Sequence of chain 1.A:
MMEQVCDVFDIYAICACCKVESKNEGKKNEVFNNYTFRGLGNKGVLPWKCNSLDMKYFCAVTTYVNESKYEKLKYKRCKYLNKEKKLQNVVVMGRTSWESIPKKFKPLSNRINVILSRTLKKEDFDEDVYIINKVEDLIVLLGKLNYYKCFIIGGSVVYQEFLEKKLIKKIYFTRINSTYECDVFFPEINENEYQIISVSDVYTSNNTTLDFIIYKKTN

The small molecule below binds the protein below.
Small molecule (SMILES): [H]/N=C(\N/C(N)=N/[H])Nc1cc(C(F)(F)F)ccc1Cl

Binding-site contacts:
Ligand atom N16 contacts residue ASP54 of chain 1.A at 3.2 Å (salt-bridge).
Ligand atom C4 contacts residue PHE58 of chain 1.A at 4.1 Å (hydrophobic).
Ligand atom CL7 contacts residue ILE164 of chain 1.A at 2.7 Å.
Ligand atom C5 contacts residue PHE58 of chain 1.A at 4.1 Å (hydrophobic).
Ligand atom C13 contacts residue ILE14 of chain 1.A at 4.1 Å (hydrophobic).
Ligand atom CL7 contacts residue NDP1 of chain 1.F at 3.4 Å.
Ligand atom N12 contacts residue NDP1 of chain 1.F at 3.9 Å.
Ligand atom N18 contacts residue ALA16 of chain 1.A at 3.9 Å.
Ligand atom C8 contacts residue MET55 of chain 1.A at 3.9 Å (hydrophobic).
Ligand atom N16 contacts residue ILE14 of chain 1.A at 4.1 Å.
Ligand atom N14 contacts residue NDP1 of chain 1.F at 3.2 Å (h-bond).
Ligand atom N14 contacts residue CYS15 of chain 1.A at 3.7 Å.
Ligand atom C15 contacts residue NDP1 of chain 1.F at 4.0 Å.
Ligand atom C2 contacts residue ILE112 of chain 1.A at 3.4 Å (hydrophobic).
Ligand atom C13 contacts residue NDP1 of chain 1.F at 3.4 Å.
Ligand atom C4 contacts residue NDP1 of chain 1.F at 4.2 Å.
Ligand atom N17 contacts residue NDP1 of chain 1.F at 3.7 Å.
Ligand atom F11 contacts residue ILE112 of chain 1.A at 3.8 Å.
Ligand atom C15 contacts residue ASP54 of chain 1.A at 3.5 Å.
Ligand atom F9 contacts residue MET55 of chain 1.A at 2.7 Å.
Ligand atom C15 contacts residue PHE58 of chain 1.A at 3.8 Å (hydrophobic).
Ligand atom F10 contacts residue MET55 of chain 1.A at 4.0 Å.
Ligand atom N14 contacts residue ILE14 of chain 1.A at 4.0 Å.
Ligand atom N17 contacts residue ILE14 of chain 1.A at 3.2 Å (h-bond).
Ligand atom N12 contacts residue PHE58 of chain 1.A at 3.9 Å.
Ligand atom N16 contacts residue CYS15 of chain 1.A at 3.6 Å (h-bond).
Ligand atom N18 contacts residue ASP54 of chain 1.A at 2.6 Å (salt-bridge).
Ligand atom C15 contacts residue ALA16 of chain 1.A at 3.9 Å (hydrophobic).
Ligand atom N14 contacts residue ALA16 of chain 1.A at 4.0 Å.
Ligand atom C13 contacts residue PHE58 of chain 1.A at 3.6 Å (hydrophobic).
Ligand atom N16 contacts residue THR185 of chain 1.A at 4.0 Å.
Ligand atom N17 contacts residue TYR170 of chain 1.A at 3.4 Å (h-bond).
Ligand atom N17 contacts residue PHE58 of chain 1.A at 3.6 Å.
Ligand atom C3 contacts residue ILE164 of chain 1.A at 4.0 Å (hydrophobic).
Ligand atom N14 contacts residue PHE58 of chain 1.A at 3.8 Å.
Ligand atom N16 contacts residue PHE58 of chain 1.A at 4.0 Å.
Ligand atom N16 contacts residue ALA16 of chain 1.A at 4.0 Å.
Ligand atom C15 contacts residue CYS15 of chain 1.A at 4.0 Å (hydrophobic).
Ligand atom N17 contacts residue ILE164 of chain 1.A at 3.5 Å (h-bond).
Ligand atom C3 contacts residue ILE112 of chain 1.A at 3.7 Å (hydrophobic).